Binding-site contacts:
Ligand atom C7 contacts residue ASN165 of chain 1.B at 3.1 Å.
Ligand atom C5 contacts residue THR167 of chain 1.B at 4.2 Å.
Ligand atom C8 contacts residue ASN165 of chain 1.B at 4.3 Å.
Ligand atom O5 contacts residue ASN165 of chain 1.B at 2.3 Å (h-bond).
Ligand atom O5 contacts residue THR167 of chain 1.B at 4.1 Å.
Ligand atom C1 contacts residue ASN165 of chain 1.B at 1.4 Å.
Ligand atom O7 contacts residue ASN165 of chain 1.B at 2.7 Å (h-bond).
Ligand atom C2 contacts residue ASN165 of chain 1.B at 2.5 Å.
Ligand atom C3 contacts residue ASN165 of chain 1.B at 3.8 Å.
Ligand atom C1 contacts residue THR167 of chain 1.B at 4.2 Å.
Ligand atom C5 contacts residue ASN165 of chain 1.B at 3.6 Å.
Ligand atom N2 contacts residue ASN165 of chain 1.B at 3.0 Å (h-bond).
Ligand atom C4 contacts residue ASN165 of chain 1.B at 4.2 Å.

The small molecule below binds the protein below.
Small molecule (SMILES): CC(=O)N[C@@H]1[C@@H](O)[C@H](O)[C@@H](CO)O[C@H]1O

Sequence of chain 1.B:
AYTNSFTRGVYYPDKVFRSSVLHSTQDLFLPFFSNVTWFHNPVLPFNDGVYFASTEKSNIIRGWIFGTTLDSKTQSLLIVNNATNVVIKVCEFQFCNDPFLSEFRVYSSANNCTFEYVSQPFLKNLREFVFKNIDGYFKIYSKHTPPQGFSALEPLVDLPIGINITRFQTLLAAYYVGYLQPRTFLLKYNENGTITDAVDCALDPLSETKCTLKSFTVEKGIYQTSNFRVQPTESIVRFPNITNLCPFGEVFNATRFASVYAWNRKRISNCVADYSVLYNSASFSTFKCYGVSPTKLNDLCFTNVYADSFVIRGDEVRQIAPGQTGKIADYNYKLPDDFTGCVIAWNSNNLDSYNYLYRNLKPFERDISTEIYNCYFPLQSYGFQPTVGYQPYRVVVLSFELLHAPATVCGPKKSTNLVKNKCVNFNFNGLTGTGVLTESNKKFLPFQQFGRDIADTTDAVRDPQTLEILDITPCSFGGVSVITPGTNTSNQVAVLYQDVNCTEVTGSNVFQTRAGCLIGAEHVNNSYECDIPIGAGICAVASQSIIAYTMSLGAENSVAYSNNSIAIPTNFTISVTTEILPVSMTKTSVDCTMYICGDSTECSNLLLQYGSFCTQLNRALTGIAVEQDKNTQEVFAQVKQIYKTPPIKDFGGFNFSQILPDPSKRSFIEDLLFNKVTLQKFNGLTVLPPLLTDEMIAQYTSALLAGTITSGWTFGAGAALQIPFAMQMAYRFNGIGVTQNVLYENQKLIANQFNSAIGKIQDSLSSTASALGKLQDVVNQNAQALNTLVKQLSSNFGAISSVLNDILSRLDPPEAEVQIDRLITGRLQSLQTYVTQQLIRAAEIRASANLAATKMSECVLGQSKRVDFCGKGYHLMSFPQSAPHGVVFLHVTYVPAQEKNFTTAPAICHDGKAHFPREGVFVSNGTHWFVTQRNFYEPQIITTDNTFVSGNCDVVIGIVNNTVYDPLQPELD